Binding-site contacts:
Ligand atom C7 contacts residue SER591 of chain 2.A at 3.9 Å.
Ligand atom C1 contacts residue GLN697 of chain 2.A at 3.9 Å.
Ligand atom C4 contacts residue ARG311 of chain 1.A at 4.0 Å.
Ligand atom C2 contacts residue GLU233 of chain 1.A at 3.6 Å.
Ligand atom C8 contacts residue SER588 of chain 2.A at 3.5 Å.
Ligand atom C2 contacts residue SER591 of chain 2.A at 3.7 Å.
Ligand atom O4 contacts residue GLU233 of chain 1.A at 3.2 Å (salt-bridge).
Ligand atom O6 contacts residue GLU233 of chain 1.A at 3.8 Å.
Ligand atom N2 contacts residue ALA592 of chain 2.A at 4.1 Å.
Ligand atom C3 contacts residue SER591 of chain 2.A at 4.0 Å.
Ligand atom N2 contacts residue GLN697 of chain 2.A at 3.5 Å (h-bond).
Ligand atom C3 contacts residue ARG311 of chain 1.A at 4.0 Å.
Ligand atom C8 contacts residue TYR234 of chain 1.A at 3.7 Å (hydrophobic).
Ligand atom O5 contacts residue ASN595 of chain 2.A at 2.4 Å (h-bond).
Ligand atom C5 contacts residue ASN595 of chain 2.A at 3.7 Å.
Ligand atom O7 contacts residue GLN697 of chain 2.A at 3.3 Å (h-bond).
Ligand atom C1 contacts residue ASN595 of chain 2.A at 1.4 Å.
Ligand atom C3 contacts residue ARG311 of chain 1.A at 3.7 Å.
Ligand atom C2 contacts residue GLN697 of chain 2.A at 3.8 Å.
Ligand atom C1 contacts residue SER591 of chain 2.A at 3.8 Å.
Ligand atom C2 contacts residue ASN595 of chain 2.A at 2.4 Å.
Ligand atom O2 contacts residue ARG311 of chain 1.A at 2.9 Å (salt-bridge).
Ligand atom C2 contacts residue ARG311 of chain 1.A at 4.1 Å.
Ligand atom C2 contacts residue ARG311 of chain 1.A at 4.0 Å.
Ligand atom O2 contacts residue GLU233 of chain 1.A at 2.6 Å (salt-bridge).
Ligand atom C5 contacts residue GLU233 of chain 1.A at 3.9 Å.
Ligand atom C3 contacts residue ASN595 of chain 2.A at 3.7 Å.
Ligand atom C7 contacts residue ASN595 of chain 2.A at 3.8 Å.
Ligand atom N2 contacts residue SER591 of chain 2.A at 2.9 Å (h-bond).
Ligand atom C6 contacts residue GLU233 of chain 1.A at 3.8 Å.
Ligand atom C8 contacts residue SER591 of chain 2.A at 3.8 Å.
Ligand atom O3 contacts residue ARG311 of chain 1.A at 4.0 Å.
Ligand atom N2 contacts residue ASN595 of chain 2.A at 2.8 Å (h-bond).
Ligand atom O2 contacts residue HIS69 of chain 1.A at 3.6 Å (h-bond).
Ligand atom C6 contacts residue HIS69 of chain 1.A at 3.7 Å.
Ligand atom O4 contacts residue ARG311 of chain 1.A at 4.1 Å.
Ligand atom C7 contacts residue GLN697 of chain 2.A at 3.4 Å.
Ligand atom C1 contacts residue GLU233 of chain 1.A at 4.0 Å.
Ligand atom C8 contacts residue ALA592 of chain 2.A at 3.8 Å (hydrophobic).
Ligand atom O3 contacts residue ARG311 of chain 1.A at 3.3 Å (salt-bridge).

Sequence of chain 2.A:
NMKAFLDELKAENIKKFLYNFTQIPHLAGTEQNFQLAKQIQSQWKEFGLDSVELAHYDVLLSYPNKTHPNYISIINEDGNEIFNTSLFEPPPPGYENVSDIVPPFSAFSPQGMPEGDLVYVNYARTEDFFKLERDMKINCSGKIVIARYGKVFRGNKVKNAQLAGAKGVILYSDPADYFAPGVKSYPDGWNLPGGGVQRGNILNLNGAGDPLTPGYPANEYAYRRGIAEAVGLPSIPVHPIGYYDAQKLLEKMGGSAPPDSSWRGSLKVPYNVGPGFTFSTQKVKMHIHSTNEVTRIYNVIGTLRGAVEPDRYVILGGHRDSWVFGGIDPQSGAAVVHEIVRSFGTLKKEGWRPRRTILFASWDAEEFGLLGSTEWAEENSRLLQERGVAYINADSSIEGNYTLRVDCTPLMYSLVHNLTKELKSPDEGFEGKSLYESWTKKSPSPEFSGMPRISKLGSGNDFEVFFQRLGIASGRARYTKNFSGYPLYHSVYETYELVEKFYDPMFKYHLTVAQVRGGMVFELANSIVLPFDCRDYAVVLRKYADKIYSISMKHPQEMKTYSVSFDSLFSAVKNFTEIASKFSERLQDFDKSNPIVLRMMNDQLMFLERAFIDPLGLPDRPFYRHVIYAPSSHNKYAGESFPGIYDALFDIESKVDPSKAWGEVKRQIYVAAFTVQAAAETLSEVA

This small molecule binds to this protein.
Small molecule (SMILES): CC(=O)N[C@H]1[C@H](O[C@H]2[C@H](O)[C@@H](NC(C)=O)CO[C@@H]2CO)O[C@H](CO)[C@@H](O[C@@H]2O[C@H](CO)[C@@H](O)[C@H](O[C@H]3O[C@H](CO)[C@@H](O)[C@H](O)[C@@H]3O)[C@@H]2O)[C@@H]1O

Sequence of chain 1.A:
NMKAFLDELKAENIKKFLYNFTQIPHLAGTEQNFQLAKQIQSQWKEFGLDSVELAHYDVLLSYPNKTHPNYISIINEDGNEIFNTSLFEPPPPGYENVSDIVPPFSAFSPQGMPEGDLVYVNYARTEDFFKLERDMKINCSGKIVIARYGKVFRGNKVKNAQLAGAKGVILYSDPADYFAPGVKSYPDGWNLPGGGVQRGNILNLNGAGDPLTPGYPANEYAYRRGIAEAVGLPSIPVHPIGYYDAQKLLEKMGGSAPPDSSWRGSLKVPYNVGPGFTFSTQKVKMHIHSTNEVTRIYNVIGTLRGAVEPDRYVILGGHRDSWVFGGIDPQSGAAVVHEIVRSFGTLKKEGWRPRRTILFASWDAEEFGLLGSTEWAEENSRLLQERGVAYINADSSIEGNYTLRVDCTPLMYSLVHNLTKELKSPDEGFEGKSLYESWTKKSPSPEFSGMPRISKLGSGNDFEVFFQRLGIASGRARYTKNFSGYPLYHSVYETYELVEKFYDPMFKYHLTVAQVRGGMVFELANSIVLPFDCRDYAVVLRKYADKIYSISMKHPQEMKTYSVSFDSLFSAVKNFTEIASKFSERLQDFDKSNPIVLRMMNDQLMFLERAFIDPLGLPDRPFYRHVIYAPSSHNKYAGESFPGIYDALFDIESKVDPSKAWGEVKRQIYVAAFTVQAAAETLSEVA